This small molecule binds to this protein.
Small molecule (SMILES): O=C(/C=C/c1ccccc1)N[C@@H](CC1CC1)C(=O)N[C@@H](C[C@@H]1CCNC1=O)[C@@H](O)C(=O)NCc1ccccc1

Binding-site contacts:
Ligand atom C20 contacts residue HIS164 of chain 1.A at 3.5 Å.
Ligand atom C76 contacts residue GLY143 of chain 1.A at 3.6 Å.
Ligand atom C80 contacts residue ASN142 of chain 1.A at 3.4 Å.
Ligand atom C70 contacts residue THR26 of chain 1.A at 3.5 Å.
Ligand atom N38 contacts residue CYS145 of chain 1.A at 3.1 Å (h-bond).
Ligand atom O48 contacts residue PHE140 of chain 1.A at 3.5 Å.
Ligand atom C73 contacts residue GLY143 of chain 1.A at 3.5 Å.
Ligand atom C57 contacts residue CYS145 of chain 1.A at 1.8 Å (hydrophobic).
Ligand atom O67 contacts residue CYS145 of chain 1.A at 3.1 Å (h-bond).
Ligand atom C51 contacts residue ASN142 of chain 1.A at 3.7 Å.
Ligand atom O48 contacts residue SER144 of chain 1.A at 3.8 Å.
Ligand atom O01 contacts residue GLU166 of chain 1.A at 3.0 Å (salt-bridge).
Ligand atom N18 contacts residue GLN189 of chain 1.A at 3.0 Å (h-bond).
Ligand atom C47 contacts residue HIS163 of chain 1.A at 3.8 Å.
Ligand atom C42 contacts residue CYS145 of chain 1.A at 3.2 Å (hydrophobic).
Ligand atom C70 contacts residue GLY143 of chain 1.A at 3.7 Å.
Ligand atom N38 contacts residue HIS164 of chain 1.A at 3.0 Å (h-bond).
Ligand atom O58 contacts residue CYS145 of chain 1.A at 2.6 Å (h-bond).
Ligand atom O67 contacts residue GLY143 of chain 1.A at 2.9 Å (h-bond).
Ligand atom O48 contacts residue HIS163 of chain 1.A at 2.6 Å (h-bond).
Ligand atom O01 contacts residue MET165 of chain 1.A at 3.5 Å.
Ligand atom C25 contacts residue GLN189 of chain 1.A at 3.7 Å.
Ligand atom C22 contacts residue GLN189 of chain 1.A at 3.6 Å.
Ligand atom C36 contacts residue HIS164 of chain 1.A at 3.7 Å.
Ligand atom N49 contacts residue PHE140 of chain 1.A at 3.2 Å (h-bond).
Ligand atom N49 contacts residue GLU166 of chain 1.A at 3.3 Å (salt-bridge).
Ligand atom C54 contacts residue ASN142 of chain 1.A at 3.3 Å.
Ligand atom C26 contacts residue ASP187 of chain 1.A at 3.8 Å.
Ligand atom C07 contacts residue GLU166 of chain 1.A at 3.8 Å.
Ligand atom C26 contacts residue HIS41 of chain 1.A at 3.7 Å.
Ligand atom C82 contacts residue ASN142 of chain 1.A at 3.4 Å.
Ligand atom N68 contacts residue CYS145 of chain 1.A at 3.8 Å.
Ligand atom C66 contacts residue CYS145 of chain 1.A at 2.8 Å (hydrophobic).
Ligand atom O48 contacts residue GLU166 of chain 1.A at 3.8 Å.
Ligand atom C03 contacts residue GLU166 of chain 1.A at 3.7 Å.
Ligand atom O58 contacts residue HIS41 of chain 1.A at 2.7 Å (h-bond).
Ligand atom O67 contacts residue SER144 of chain 1.A at 3.2 Å (h-bond).
Ligand atom C05 contacts residue GLU166 of chain 1.A at 3.0 Å.
Ligand atom C16 contacts residue GLU166 of chain 1.A at 3.7 Å.
Ligand atom C40 contacts residue CYS145 of chain 1.A at 2.8 Å (hydrophobic).

Sequence of chain 1.A:
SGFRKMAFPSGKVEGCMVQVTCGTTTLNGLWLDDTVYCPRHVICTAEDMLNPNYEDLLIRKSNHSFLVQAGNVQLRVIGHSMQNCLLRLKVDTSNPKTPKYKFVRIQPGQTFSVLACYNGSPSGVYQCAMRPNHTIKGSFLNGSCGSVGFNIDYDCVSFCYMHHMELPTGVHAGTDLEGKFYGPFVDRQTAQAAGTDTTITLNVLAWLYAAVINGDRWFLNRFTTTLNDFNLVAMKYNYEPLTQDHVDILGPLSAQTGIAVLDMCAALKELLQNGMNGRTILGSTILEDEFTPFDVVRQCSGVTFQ

Sequence of chain 2.A:
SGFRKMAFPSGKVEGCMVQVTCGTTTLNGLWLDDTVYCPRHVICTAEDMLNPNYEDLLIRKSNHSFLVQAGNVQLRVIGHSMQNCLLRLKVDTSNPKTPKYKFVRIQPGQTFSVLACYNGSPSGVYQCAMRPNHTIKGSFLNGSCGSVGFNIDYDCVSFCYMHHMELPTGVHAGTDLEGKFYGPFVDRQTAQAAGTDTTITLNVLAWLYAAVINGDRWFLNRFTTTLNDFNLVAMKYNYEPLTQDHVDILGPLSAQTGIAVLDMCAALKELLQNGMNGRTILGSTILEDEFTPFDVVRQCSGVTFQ